Sequence of chain 1.A:
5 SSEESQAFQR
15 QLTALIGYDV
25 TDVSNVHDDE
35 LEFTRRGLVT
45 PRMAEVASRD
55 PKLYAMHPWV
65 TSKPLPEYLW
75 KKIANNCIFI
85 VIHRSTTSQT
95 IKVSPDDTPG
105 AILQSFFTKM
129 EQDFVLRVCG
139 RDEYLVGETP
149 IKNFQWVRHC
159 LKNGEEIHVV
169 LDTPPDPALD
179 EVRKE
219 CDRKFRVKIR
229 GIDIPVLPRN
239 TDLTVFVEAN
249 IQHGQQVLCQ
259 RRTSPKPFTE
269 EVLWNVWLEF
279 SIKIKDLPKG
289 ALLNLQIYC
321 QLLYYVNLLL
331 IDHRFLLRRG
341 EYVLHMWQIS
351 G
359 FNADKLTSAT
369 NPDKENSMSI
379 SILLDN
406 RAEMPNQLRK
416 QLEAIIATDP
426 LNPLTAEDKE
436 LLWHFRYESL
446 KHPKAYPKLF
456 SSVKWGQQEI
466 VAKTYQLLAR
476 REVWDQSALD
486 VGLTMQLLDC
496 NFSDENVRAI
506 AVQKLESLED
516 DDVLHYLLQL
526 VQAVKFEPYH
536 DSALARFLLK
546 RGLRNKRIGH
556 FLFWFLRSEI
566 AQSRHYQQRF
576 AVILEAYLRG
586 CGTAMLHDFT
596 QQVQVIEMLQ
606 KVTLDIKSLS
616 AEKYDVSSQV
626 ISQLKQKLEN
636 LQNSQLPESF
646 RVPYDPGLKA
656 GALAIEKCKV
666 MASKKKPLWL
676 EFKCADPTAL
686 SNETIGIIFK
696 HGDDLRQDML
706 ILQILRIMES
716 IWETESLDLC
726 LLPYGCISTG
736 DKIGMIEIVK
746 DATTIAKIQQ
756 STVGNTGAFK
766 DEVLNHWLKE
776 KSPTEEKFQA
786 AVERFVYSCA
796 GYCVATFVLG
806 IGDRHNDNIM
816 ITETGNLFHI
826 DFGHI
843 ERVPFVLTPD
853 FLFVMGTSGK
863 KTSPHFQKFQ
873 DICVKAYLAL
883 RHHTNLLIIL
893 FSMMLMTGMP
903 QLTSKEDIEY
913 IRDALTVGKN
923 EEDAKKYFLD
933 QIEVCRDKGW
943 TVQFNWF

The small molecule below binds the protein below.
Small molecule (SMILES): CNC(=O)c1nc(-c2cccc(-c3nnn[nH]3)c2)cnc1N

Binding-site contacts:
Ligand atom C11 contacts residue TYR729 of chain 1.A at 3.4 Å (hydrophobic).
Ligand atom C11 contacts residue ILE741 of chain 1.A at 3.8 Å (hydrophobic).
Ligand atom N8 contacts residue VAL744 of chain 1.A at 2.8 Å (h-bond).
Ligand atom N6 contacts residue ILE693 of chain 1.A at 3.9 Å.
Ligand atom N5 contacts residue VAL744 of chain 1.A at 3.0 Å (h-bond).
Ligand atom C11 contacts residue ILE825 of chain 1.A at 3.7 Å (hydrophobic).
Ligand atom C3 contacts residue VAL744 of chain 1.A at 3.9 Å (hydrophobic).
Ligand atom C6 contacts residue TYR729 of chain 1.A at 3.6 Å (hydrophobic).
Ligand atom C8 contacts residue ILE825 of chain 1.A at 3.7 Å (hydrophobic).
Ligand atom N4 contacts residue MET666 of chain 1.A at 3.8 Å.
Ligand atom N1 contacts residue MET666 of chain 1.A at 3.8 Å.
Ligand atom N7 contacts residue MET666 of chain 1.A at 3.9 Å.
Ligand atom C12 contacts residue TRP674 of chain 1.A at 3.4 Å (hydrophobic).
Ligand atom C8 contacts residue ILE693 of chain 1.A at 3.7 Å (hydrophobic).
Ligand atom C12 contacts residue MET815 of chain 1.A at 3.2 Å (hydrophobic).
Ligand atom N8 contacts residue MET815 of chain 1.A at 3.9 Å.
Ligand atom N6 contacts residue MET815 of chain 1.A at 3.7 Å.
Ligand atom C2 contacts residue ILE693 of chain 1.A at 3.7 Å (hydrophobic).
Ligand atom N7 contacts residue MET815 of chain 1.A at 3.6 Å.
Ligand atom N5 contacts residue ILE743 of chain 1.A at 3.4 Å.
Ligand atom C11 contacts residue ASP826 of chain 1.A at 3.6 Å.
Ligand atom C6 contacts residue ILE825 of chain 1.A at 3.7 Å (hydrophobic).
Ligand atom C9 contacts residue ILE825 of chain 1.A at 3.8 Å (hydrophobic).
Ligand atom C7 contacts residue ILE693 of chain 1.A at 3.9 Å (hydrophobic).
Ligand atom N7 contacts residue TRP674 of chain 1.A at 3.9 Å.
Ligand atom N8 contacts residue ILE743 of chain 1.A at 3.1 Å.
Ligand atom C4 contacts residue MET815 of chain 1.A at 3.9 Å (hydrophobic).
Ligand atom O1 contacts residue TRP674 of chain 1.A at 3.1 Å.
Ligand atom N5 contacts residue GLU742 of chain 1.A at 3.7 Å.
Ligand atom C3 contacts residue GLU742 of chain 1.A at 3.4 Å.
Ligand atom N2 contacts residue LYS695 of chain 1.A at 3.5 Å (salt-bridge).
Ligand atom C7 contacts residue ILE825 of chain 1.A at 3.9 Å (hydrophobic).
Ligand atom C5 contacts residue MET815 of chain 1.A at 3.5 Å (hydrophobic).
Ligand atom C4 contacts residue VAL744 of chain 1.A at 3.7 Å (hydrophobic).
Ligand atom O1 contacts residue MET815 of chain 1.A at 3.3 Å.
Ligand atom C6 contacts residue ILE741 of chain 1.A at 3.5 Å (hydrophobic).
Ligand atom C4 contacts residue ILE743 of chain 1.A at 3.7 Å (hydrophobic).
Ligand atom N8 contacts residue ALA747 of chain 1.A at 3.8 Å.
Ligand atom C10 contacts residue ASP826 of chain 1.A at 3.7 Å.
Ligand atom N3 contacts residue PRO672 of chain 1.A at 3.9 Å.